Binding-site contacts:
Ligand atom C contacts residue ASN157 of chain 1.A at 3.8 Å.
Ligand atom CL contacts residue MET367 of chain 1.A at 3.6 Å.
Ligand atom C18 contacts residue VAL71 of chain 1.A at 3.8 Å (hydrophobic).
Ligand atom C5 contacts residue LEU411 of chain 1.A at 3.6 Å (hydrophobic).
Ligand atom N contacts residue MYA1 of chain 1.D at 3.8 Å.
Ligand atom C9 contacts residue TYR335 of chain 1.A at 3.7 Å (hydrophobic).
Ligand atom C contacts residue THR193 of chain 1.A at 3.4 Å.
Ligand atom C5 contacts residue TYR316 of chain 1.A at 3.8 Å (hydrophobic).
Ligand atom C10 contacts residue VAL368 of chain 1.A at 3.8 Å (hydrophobic).
Ligand atom C1 contacts residue THR193 of chain 1.A at 3.2 Å.
Ligand atom C2 contacts residue THR193 of chain 1.A at 3.7 Å.
Ligand atom C3 contacts residue LEU411 of chain 1.A at 3.5 Å (hydrophobic).
Ligand atom N contacts residue ASN157 of chain 1.A at 2.9 Å (h-bond).
Ligand atom C5 contacts residue ILE318 of chain 1.A at 3.6 Å (hydrophobic).
Ligand atom C3 contacts residue MET410 of chain 1.A at 3.5 Å (hydrophobic).
Ligand atom O contacts residue THR193 of chain 1.A at 3.8 Å.
Ligand atom C18 contacts residue TYR207 of chain 1.A at 3.8 Å (hydrophobic).
Ligand atom C12 contacts residue TYR207 of chain 1.A at 3.7 Å (hydrophobic).
Ligand atom C2 contacts residue LEU389 of chain 1.A at 3.6 Å (hydrophobic).
Ligand atom O1 contacts residue MET410 of chain 1.A at 3.7 Å.
Ligand atom C14 contacts residue TYR70 of chain 1.A at 3.5 Å (hydrophobic).
Ligand atom CL1 contacts residue TYR207 of chain 1.A at 3.0 Å.
Ligand atom O1 contacts residue LEU411 of chain 1.A at 2.7 Å (h-bond).
Ligand atom CL1 contacts residue PHE80 of chain 1.A at 3.7 Å.
Ligand atom CL contacts residue HIS209 of chain 1.A at 3.4 Å.
Ligand atom C13 contacts residue TYR207 of chain 1.A at 3.8 Å (hydrophobic).
Ligand atom CL contacts residue PHE208 of chain 1.A at 3.3 Å.
Ligand atom O1 contacts residue ILE318 of chain 1.A at 3.3 Å.
Ligand atom C5 contacts residue TYR335 of chain 1.A at 3.6 Å (hydrophobic).
Ligand atom C17 contacts residue PHE80 of chain 1.A at 3.7 Å (hydrophobic).
Ligand atom C20 contacts residue GLY195 of chain 1.A at 3.8 Å.
Ligand atom C1 contacts residue LEU411 of chain 1.A at 3.5 Å (hydrophobic).
Ligand atom C14 contacts residue ASN157 of chain 1.A at 3.8 Å.
Ligand atom CL contacts residue ASN366 of chain 1.A at 3.5 Å.
Ligand atom O contacts residue LEU389 of chain 1.A at 2.6 Å.
Ligand atom C8 contacts residue TYR335 of chain 1.A at 3.8 Å (hydrophobic).
Ligand atom CL contacts residue TYR207 of chain 1.A at 3.7 Å.
Ligand atom N contacts residue THR193 of chain 1.A at 2.9 Å (h-bond).
Ligand atom C14 contacts residue MYA1 of chain 1.D at 3.7 Å.
Ligand atom O1 contacts residue TYR316 of chain 1.A at 2.8 Å (h-bond).

A protein and the small-molecule ligand that binds it are described below.
Small molecule (SMILES): N[C@@H](CC(=O)N1C[C@@H](CO)[C@H](c2ccc(Cl)cc2)C1)Cc1ccc(Cl)cc1

Sequence of chain 1.A:
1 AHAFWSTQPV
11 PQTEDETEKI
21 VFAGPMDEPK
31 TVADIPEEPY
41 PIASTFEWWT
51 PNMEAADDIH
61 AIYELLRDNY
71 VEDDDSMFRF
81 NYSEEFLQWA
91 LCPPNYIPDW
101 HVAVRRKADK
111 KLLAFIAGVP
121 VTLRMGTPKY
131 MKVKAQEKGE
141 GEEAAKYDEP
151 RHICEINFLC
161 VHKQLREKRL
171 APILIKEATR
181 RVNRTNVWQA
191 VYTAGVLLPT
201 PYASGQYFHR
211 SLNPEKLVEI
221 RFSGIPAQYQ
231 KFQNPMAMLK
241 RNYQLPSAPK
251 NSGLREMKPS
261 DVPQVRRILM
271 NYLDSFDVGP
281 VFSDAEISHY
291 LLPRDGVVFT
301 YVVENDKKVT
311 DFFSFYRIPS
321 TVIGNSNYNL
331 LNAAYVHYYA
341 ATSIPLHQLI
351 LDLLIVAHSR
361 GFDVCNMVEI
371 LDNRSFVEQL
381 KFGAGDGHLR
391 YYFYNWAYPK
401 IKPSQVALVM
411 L